Binding-site contacts:
Ligand atom C3 contacts residue ASN15 of chain 1.A at 3.8 Å.
Ligand atom C3 contacts residue LEU45 of chain 1.C at 3.9 Å (hydrophobic).
Ligand atom C8 contacts residue GLY42 of chain 1.C at 3.8 Å.
Ligand atom C3 contacts residue GLN39 of chain 1.C at 3.9 Å.
Ligand atom O6 contacts residue LEU45 of chain 1.C at 3.4 Å.
Ligand atom C7 contacts residue VAL20 of chain 1.A at 3.7 Å (hydrophobic).
Ligand atom C7 contacts residue THR4 of chain 1.A at 3.9 Å.
Ligand atom O5 contacts residue ASN15 of chain 1.A at 2.4 Å (h-bond).
Ligand atom C2 contacts residue GLN39 of chain 1.C at 3.8 Å.
Ligand atom C3 contacts residue VAL20 of chain 1.A at 3.9 Å (hydrophobic).
Ligand atom O2 contacts residue GLN39 of chain 1.C at 2.7 Å (h-bond).
Ligand atom C6 contacts residue LEU45 of chain 1.C at 4.0 Å (hydrophobic).
Ligand atom C5 contacts residue GLY18 of chain 1.A at 3.7 Å.
Ligand atom C3 contacts residue GLY44 of chain 1.C at 3.8 Å.
Ligand atom O4 contacts residue LEU45 of chain 1.C at 3.3 Å.
Ligand atom O7 contacts residue THR4 of chain 1.A at 3.1 Å.
Ligand atom O3 contacts residue GLY44 of chain 1.C at 3.6 Å.
Ligand atom C8 contacts residue ARG21 of chain 1.A at 3.9 Å.
Ligand atom C6 contacts residue LYS43 of chain 1.C at 3.8 Å.
Ligand atom C7 contacts residue ASN15 of chain 1.A at 3.6 Å.
Ligand atom C2 contacts residue VAL20 of chain 1.A at 3.5 Å (hydrophobic).
Ligand atom O6 contacts residue THR102 of chain 1.C at 3.6 Å.
Ligand atom O3 contacts residue GLN39 of chain 1.C at 3.5 Å (h-bond).
Ligand atom C6 contacts residue GLY42 of chain 1.C at 3.7 Å.
Ligand atom N2 contacts residue VAL20 of chain 1.A at 2.7 Å (h-bond).
Ligand atom O7 contacts residue ASN15 of chain 1.A at 3.5 Å (h-bond).
Ligand atom O2 contacts residue GLY44 of chain 1.C at 3.5 Å.
Ligand atom C2 contacts residue ASN15 of chain 1.A at 2.5 Å.
Ligand atom C5 contacts residue ASN15 of chain 1.A at 3.6 Å.
Ligand atom C1 contacts residue VAL20 of chain 1.A at 3.4 Å (hydrophobic).
Ligand atom O4 contacts residue GLY44 of chain 1.C at 3.9 Å.
Ligand atom C8 contacts residue SER22 of chain 1.A at 3.9 Å.
Ligand atom C8 contacts residue PHE9 of chain 1.A at 3.5 Å (hydrophobic).
Ligand atom C2 contacts residue LEU45 of chain 1.C at 3.5 Å (hydrophobic).
Ligand atom O4 contacts residue LYS43 of chain 1.C at 3.2 Å.
Ligand atom C1 contacts residue ASN15 of chain 1.A at 1.4 Å.
Ligand atom O6 contacts residue GLY42 of chain 1.C at 3.0 Å (h-bond).
Ligand atom N2 contacts residue ASN15 of chain 1.A at 2.9 Å (h-bond).
Ligand atom O5 contacts residue GLY44 of chain 1.C at 3.7 Å.
Ligand atom O2 contacts residue LEU45 of chain 1.C at 3.1 Å.

A small-molecule ligand and the protein it binds are described below.
Small molecule (SMILES): CC(=O)N[C@H]1[C@H](O[C@H]2[C@H](O)[C@@H](NC(C)=O)CO[C@@H]2CO)O[C@H](CO)[C@@H](O[C@@H]2O[C@H](CO[C@H]3O[C@H](CO)[C@@H](O)[C@H](O)[C@@H]3O)[C@@H](O)[C@H](O[C@H]3O[C@H](CO)[C@@H](O)[C@H](O)[C@@H]3O[C@@H]3O[C@H](CO)[C@@H](O)[C@H](O)[C@H]3NC(C)=O)[C@@H]2O)[C@@H]1O

Sequence of chain 1.A:
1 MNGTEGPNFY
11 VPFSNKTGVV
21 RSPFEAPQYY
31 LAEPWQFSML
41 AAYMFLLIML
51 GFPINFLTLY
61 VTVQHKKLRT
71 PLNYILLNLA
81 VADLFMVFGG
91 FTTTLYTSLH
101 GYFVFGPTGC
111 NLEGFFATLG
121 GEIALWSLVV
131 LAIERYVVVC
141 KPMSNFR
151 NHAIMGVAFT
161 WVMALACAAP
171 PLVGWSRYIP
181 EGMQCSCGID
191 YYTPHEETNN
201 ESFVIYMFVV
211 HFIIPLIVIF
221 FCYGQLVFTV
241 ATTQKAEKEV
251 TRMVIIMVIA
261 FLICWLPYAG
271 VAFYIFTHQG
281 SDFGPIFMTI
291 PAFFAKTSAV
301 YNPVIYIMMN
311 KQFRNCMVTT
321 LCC

Sequence of chain 1.C:
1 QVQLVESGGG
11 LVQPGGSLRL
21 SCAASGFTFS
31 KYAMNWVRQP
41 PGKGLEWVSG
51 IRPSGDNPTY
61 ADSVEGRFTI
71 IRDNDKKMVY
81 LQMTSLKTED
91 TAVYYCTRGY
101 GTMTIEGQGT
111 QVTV